Binding-site contacts:
Ligand atom C6 contacts residue GLY112 of chain 1.B at 4.2 Å.
Ligand atom C1 contacts residue ASN119 of chain 1.B at 1.4 Å.
Ligand atom O7 contacts residue PHE54 of chain 1.B at 4.2 Å.
Ligand atom C8 contacts residue PHE54 of chain 1.B at 3.0 Å (hydrophobic).
Ligand atom O7 contacts residue ASN119 of chain 1.B at 3.5 Å (h-bond).
Ligand atom C3 contacts residue ASN119 of chain 1.B at 3.8 Å.
Ligand atom O6 contacts residue PHE118 of chain 1.B at 3.5 Å.
Ligand atom O6 contacts residue ASN119 of chain 1.B at 4.4 Å.
Ligand atom O7 contacts residue THR56 of chain 1.B at 4.3 Å.
Ligand atom O7 contacts residue GLN64 of chain 1.B at 4.5 Å.
Ligand atom O6 contacts residue GLY112 of chain 1.B at 4.0 Å.
Ligand atom O5 contacts residue ASN119 of chain 1.B at 2.3 Å (h-bond).
Ligand atom C2 contacts residue ASN119 of chain 1.B at 2.5 Å.
Ligand atom N2 contacts residue ASN119 of chain 1.B at 3.0 Å (h-bond).
Ligand atom C5 contacts residue GLY112 of chain 1.B at 4.3 Å.
Ligand atom C4 contacts residue ASN119 of chain 1.B at 4.2 Å.
Ligand atom C7 contacts residue PHE54 of chain 1.B at 4.3 Å (hydrophobic).
Ligand atom C7 contacts residue THR56 of chain 1.B at 4.4 Å.
Ligand atom C7 contacts residue ASN119 of chain 1.B at 3.5 Å.
Ligand atom C8 contacts residue THR56 of chain 1.B at 3.9 Å.
Ligand atom C5 contacts residue ASN119 of chain 1.B at 3.6 Å.

This protein binds this small molecule.
Small molecule (SMILES): CC(=O)N[C@@H]1[C@@H](O)[C@H](O)[C@@H](CO)O[C@H]1O

Sequence of chain 1.B:
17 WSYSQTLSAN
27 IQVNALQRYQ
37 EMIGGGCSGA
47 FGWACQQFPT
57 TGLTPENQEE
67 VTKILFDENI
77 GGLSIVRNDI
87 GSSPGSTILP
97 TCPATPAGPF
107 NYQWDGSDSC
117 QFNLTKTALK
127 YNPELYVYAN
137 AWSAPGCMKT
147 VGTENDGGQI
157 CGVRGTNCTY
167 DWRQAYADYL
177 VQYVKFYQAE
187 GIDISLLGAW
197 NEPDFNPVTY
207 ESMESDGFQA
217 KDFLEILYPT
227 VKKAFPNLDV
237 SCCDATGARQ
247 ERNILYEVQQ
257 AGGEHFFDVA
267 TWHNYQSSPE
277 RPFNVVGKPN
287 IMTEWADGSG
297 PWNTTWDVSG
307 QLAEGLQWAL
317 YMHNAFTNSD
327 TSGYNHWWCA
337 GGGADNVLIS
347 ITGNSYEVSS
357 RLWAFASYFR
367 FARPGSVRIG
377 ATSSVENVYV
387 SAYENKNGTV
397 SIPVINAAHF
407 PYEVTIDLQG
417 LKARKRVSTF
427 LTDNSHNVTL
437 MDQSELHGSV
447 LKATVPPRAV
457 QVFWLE